Sequence of chain 1.A:
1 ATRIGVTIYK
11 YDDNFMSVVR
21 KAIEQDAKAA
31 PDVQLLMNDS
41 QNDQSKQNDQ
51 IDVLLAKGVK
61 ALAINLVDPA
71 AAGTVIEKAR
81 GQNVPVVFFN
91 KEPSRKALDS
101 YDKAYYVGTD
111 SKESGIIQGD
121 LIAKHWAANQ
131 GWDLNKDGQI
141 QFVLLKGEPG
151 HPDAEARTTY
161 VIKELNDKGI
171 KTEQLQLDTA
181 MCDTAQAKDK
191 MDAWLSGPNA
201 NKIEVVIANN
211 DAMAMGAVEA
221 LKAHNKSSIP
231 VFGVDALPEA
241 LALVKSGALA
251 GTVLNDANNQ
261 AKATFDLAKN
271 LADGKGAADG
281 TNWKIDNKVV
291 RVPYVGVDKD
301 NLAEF

Binding-site contacts:
Ligand atom O3 contacts residue LYS188 of chain 1.A at 3.8 Å.
Ligand atom C6 contacts residue ASP192 of chain 1.A at 4.2 Å.
Ligand atom O5 contacts residue ASP192 of chain 1.A at 4.0 Å.
Ligand atom O2 contacts residue ASP189 of chain 1.A at 3.9 Å.
Ligand atom C3 contacts residue ASP192 of chain 1.A at 4.3 Å.
Ligand atom C3 contacts residue LYS188 of chain 1.A at 4.5 Å.
Ligand atom O4 contacts residue ASP192 of chain 1.A at 4.2 Å.
Ligand atom C4 contacts residue ASP192 of chain 1.A at 4.3 Å.
Ligand atom C1 contacts residue ASP189 of chain 1.A at 3.4 Å.
Ligand atom C5 contacts residue ASP192 of chain 1.A at 3.4 Å.
Ligand atom O6 contacts residue ASP192 of chain 1.A at 3.9 Å.
Ligand atom C1 contacts residue ASP192 of chain 1.A at 4.1 Å.
Ligand atom O5 contacts residue ASP189 of chain 1.A at 3.9 Å.
Ligand atom O1 contacts residue ASP189 of chain 1.A at 2.5 Å (salt-bridge).
Ligand atom O2 contacts residue LYS188 of chain 1.A at 3.5 Å.

The protein below binds the small molecule below.
Small molecule (SMILES): OC[C@H]1O[C@@H](O)[C@H](O)[C@@H](O)[C@@H]1O